A protein and the small-molecule ligand that binds it are described below.
Small molecule (SMILES): C[C@@H](c1ncncc1F)[C@](O)(Cn1cncn1)c1ccc(F)cc1F

Binding-site contacts:
Ligand atom C23 contacts residue ALA264 of chain 1.A at 3.1 Å (hydrophobic).
Ligand atom C22 contacts residue VAL87 of chain 1.A at 3.8 Å (hydrophobic).
Ligand atom N8 contacts residue PHE82 of chain 1.A at 3.4 Å.
Ligand atom N8 contacts residue LEU181 of chain 1.A at 3.8 Å.
Ligand atom C21 contacts residue PHE82 of chain 1.A at 3.6 Å (hydrophobic).
Ligand atom C23 contacts residue HEM1 of chain 1.C at 3.2 Å.
Ligand atom C20 contacts residue THR260 of chain 1.A at 3.8 Å.
Ligand atom C14 contacts residue GOL1 of chain 1.J at 3.6 Å.
Ligand atom C24 contacts residue HEM1 of chain 1.C at 2.9 Å.
Ligand atom F3 contacts residue THR260 of chain 1.A at 3.7 Å.
Ligand atom N7 contacts residue GLU267 of chain 1.A at 2.9 Å (salt-bridge).
Ligand atom C17 contacts residue ALA264 of chain 1.A at 3.6 Å (hydrophobic).
Ligand atom C18 contacts residue ALA264 of chain 1.A at 3.6 Å (hydrophobic).
Ligand atom N5 contacts residue GLU267 of chain 1.A at 3.5 Å (salt-bridge).
Ligand atom O4 contacts residue GLU267 of chain 1.A at 2.8 Å (salt-bridge).
Ligand atom F3 contacts residue THR88 of chain 1.A at 3.9 Å.
Ligand atom F1 contacts residue LEU75 of chain 1.A at 3.9 Å.
Ligand atom C18 contacts residue THR268 of chain 1.A at 3.6 Å.
Ligand atom C19 contacts residue PHE82 of chain 1.A at 3.6 Å (hydrophobic).
Ligand atom F2 contacts residue ALA264 of chain 1.A at 3.3 Å.
Ligand atom C25 contacts residue ILE263 of chain 1.A at 3.6 Å (hydrophobic).
Ligand atom F3 contacts residue PHE82 of chain 1.A at 3.0 Å.
Ligand atom C17 contacts residue ILE263 of chain 1.A at 3.9 Å (hydrophobic).
Ligand atom C21 contacts residue VAL78 of chain 1.A at 3.9 Å (hydrophobic).
Ligand atom C19 contacts residue VAL87 of chain 1.A at 3.8 Å (hydrophobic).
Ligand atom N7 contacts residue ILE263 of chain 1.A at 3.5 Å.
Ligand atom C10 contacts residue GLU267 of chain 1.A at 3.6 Å.
Ligand atom F2 contacts residue THR268 of chain 1.A at 3.0 Å.
Ligand atom O4 contacts residue ILE263 of chain 1.A at 3.5 Å.
Ligand atom O4 contacts residue ALA264 of chain 1.A at 3.9 Å.
Ligand atom C20 contacts residue ALA264 of chain 1.A at 3.8 Å (hydrophobic).
Ligand atom N9 contacts residue ALA264 of chain 1.A at 3.8 Å.
Ligand atom C20 contacts residue PHE82 of chain 1.A at 3.7 Å (hydrophobic).
Ligand atom C23 contacts residue THR268 of chain 1.A at 3.2 Å.
Ligand atom C12 contacts residue GLU267 of chain 1.A at 3.4 Å.
Ligand atom F3 contacts residue VAL87 of chain 1.A at 3.5 Å.
Ligand atom C25 contacts residue LEU181 of chain 1.A at 3.8 Å (hydrophobic).
Ligand atom C22 contacts residue PHE82 of chain 1.A at 3.3 Å (hydrophobic).
Ligand atom N9 contacts residue HEM1 of chain 1.C at 2.2 Å.
Ligand atom C12 contacts residue LEU437 of chain 1.A at 3.7 Å (hydrophobic).

Sequence of chain 1.A:
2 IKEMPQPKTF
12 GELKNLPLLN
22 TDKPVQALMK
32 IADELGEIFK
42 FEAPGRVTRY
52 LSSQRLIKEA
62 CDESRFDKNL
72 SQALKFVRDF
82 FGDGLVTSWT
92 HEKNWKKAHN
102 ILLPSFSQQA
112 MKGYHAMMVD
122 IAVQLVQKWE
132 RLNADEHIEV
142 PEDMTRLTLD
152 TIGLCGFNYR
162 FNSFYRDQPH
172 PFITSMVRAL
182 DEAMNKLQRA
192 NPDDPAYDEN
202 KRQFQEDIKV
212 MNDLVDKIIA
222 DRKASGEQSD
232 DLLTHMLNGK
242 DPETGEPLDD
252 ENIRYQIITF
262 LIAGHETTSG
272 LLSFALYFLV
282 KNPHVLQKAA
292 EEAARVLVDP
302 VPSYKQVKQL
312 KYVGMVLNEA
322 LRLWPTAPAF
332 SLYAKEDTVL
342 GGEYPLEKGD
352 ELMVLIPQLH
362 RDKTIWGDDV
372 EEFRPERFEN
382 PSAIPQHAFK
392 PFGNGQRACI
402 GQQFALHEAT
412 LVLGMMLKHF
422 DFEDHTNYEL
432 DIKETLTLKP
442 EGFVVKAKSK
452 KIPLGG